Sequence of chain 1.B:
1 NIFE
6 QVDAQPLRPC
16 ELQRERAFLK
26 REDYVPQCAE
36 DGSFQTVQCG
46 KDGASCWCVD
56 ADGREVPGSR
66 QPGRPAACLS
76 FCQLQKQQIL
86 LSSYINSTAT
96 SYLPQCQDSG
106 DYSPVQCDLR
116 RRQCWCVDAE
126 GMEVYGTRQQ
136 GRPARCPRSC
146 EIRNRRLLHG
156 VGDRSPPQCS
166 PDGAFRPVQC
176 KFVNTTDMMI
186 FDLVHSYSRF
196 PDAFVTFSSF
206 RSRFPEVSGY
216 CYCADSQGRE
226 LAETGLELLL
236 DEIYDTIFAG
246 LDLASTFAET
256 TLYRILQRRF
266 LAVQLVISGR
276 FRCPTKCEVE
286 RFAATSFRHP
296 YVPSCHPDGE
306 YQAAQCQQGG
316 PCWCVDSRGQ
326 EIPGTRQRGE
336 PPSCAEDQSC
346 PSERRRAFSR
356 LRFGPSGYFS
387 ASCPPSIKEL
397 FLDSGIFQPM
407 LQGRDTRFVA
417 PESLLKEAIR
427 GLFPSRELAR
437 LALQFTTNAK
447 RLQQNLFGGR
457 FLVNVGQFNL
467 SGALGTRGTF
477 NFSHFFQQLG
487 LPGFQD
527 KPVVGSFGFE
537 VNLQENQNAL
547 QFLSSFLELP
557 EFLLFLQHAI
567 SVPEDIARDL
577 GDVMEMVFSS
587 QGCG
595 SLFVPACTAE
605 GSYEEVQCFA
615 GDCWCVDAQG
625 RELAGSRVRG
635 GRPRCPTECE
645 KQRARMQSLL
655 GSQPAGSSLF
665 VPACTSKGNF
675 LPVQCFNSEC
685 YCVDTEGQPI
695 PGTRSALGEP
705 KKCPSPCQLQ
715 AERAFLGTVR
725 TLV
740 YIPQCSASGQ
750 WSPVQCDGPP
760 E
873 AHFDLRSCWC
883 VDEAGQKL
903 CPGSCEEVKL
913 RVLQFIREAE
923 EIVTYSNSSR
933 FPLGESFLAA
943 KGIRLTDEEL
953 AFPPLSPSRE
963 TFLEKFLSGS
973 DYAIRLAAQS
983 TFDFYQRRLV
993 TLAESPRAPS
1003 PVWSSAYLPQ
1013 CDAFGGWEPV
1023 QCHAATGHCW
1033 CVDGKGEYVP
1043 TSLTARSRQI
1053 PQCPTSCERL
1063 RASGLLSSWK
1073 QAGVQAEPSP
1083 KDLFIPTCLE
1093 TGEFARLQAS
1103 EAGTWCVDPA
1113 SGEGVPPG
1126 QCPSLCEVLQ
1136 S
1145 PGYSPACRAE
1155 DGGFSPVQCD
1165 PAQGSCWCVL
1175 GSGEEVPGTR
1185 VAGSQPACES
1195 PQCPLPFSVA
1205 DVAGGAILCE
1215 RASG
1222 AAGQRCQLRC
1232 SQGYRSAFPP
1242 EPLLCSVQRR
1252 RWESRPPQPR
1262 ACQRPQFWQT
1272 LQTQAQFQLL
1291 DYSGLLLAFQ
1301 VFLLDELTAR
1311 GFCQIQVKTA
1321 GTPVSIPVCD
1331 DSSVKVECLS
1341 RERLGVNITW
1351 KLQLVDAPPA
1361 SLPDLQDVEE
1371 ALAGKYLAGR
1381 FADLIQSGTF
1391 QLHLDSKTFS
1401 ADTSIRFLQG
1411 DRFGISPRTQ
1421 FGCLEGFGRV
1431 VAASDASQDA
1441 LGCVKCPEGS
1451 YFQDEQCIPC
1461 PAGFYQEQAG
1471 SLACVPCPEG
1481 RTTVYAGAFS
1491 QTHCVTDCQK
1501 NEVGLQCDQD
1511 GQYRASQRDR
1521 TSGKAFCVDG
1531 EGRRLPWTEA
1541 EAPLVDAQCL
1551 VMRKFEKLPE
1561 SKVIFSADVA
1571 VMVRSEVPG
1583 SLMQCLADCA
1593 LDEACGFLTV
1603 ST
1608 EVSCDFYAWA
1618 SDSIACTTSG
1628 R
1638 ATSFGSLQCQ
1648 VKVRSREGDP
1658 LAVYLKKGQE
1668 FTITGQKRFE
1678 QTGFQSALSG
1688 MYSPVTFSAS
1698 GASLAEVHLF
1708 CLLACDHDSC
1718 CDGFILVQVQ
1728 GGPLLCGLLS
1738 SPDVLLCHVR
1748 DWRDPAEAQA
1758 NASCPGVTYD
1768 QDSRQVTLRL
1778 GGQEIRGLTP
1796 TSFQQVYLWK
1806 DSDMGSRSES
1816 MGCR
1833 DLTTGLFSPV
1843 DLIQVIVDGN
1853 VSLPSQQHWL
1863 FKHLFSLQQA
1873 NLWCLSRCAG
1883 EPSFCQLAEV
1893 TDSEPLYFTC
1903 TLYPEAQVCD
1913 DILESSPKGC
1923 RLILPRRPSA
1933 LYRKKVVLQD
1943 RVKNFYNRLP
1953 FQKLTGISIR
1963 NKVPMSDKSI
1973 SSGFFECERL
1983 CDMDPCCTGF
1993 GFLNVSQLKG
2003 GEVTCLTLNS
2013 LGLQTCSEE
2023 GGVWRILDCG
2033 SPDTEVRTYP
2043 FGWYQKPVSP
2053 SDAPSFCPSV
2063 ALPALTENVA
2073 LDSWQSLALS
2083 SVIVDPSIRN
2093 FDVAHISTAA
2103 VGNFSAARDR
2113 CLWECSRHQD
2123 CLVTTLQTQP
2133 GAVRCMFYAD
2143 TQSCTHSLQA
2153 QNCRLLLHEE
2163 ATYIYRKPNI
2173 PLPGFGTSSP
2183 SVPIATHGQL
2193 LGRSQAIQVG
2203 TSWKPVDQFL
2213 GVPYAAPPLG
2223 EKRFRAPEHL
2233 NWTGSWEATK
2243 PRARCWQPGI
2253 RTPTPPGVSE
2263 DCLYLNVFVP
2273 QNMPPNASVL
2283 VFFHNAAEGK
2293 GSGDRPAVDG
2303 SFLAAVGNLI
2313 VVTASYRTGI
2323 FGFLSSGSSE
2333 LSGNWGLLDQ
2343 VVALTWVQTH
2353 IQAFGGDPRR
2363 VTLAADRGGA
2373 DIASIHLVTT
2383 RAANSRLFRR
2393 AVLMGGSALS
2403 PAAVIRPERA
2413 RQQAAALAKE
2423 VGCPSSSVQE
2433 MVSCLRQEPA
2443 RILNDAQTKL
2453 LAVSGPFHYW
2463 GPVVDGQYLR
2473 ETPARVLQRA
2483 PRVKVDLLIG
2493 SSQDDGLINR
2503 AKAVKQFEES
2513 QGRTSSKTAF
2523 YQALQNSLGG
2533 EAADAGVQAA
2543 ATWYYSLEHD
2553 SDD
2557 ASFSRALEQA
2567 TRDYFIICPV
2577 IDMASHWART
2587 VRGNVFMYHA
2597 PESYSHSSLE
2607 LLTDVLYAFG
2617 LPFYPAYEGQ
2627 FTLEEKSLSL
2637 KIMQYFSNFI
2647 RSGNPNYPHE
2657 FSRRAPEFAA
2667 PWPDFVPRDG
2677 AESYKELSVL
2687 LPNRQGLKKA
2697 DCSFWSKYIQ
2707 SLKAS

Binding-site contacts:
Ligand atom C5 contacts residue ASN929 of chain 1.B at 3.6 Å.
Ligand atom O7 contacts residue ARG989 of chain 1.B at 3.5 Å.
Ligand atom C3 contacts residue ASN929 of chain 1.B at 3.8 Å.
Ligand atom C1 contacts residue ASN929 of chain 1.B at 1.4 Å.
Ligand atom O5 contacts residue ASN929 of chain 1.B at 2.3 Å (h-bond).
Ligand atom C4 contacts residue ASN929 of chain 1.B at 4.2 Å.
Ligand atom C7 contacts residue ARG990 of chain 1.B at 4.2 Å.
Ligand atom N2 contacts residue ASN929 of chain 1.B at 3.0 Å (h-bond).
Ligand atom O7 contacts residue ASN929 of chain 1.B at 4.4 Å.
Ligand atom O7 contacts residue ARG990 of chain 1.B at 3.4 Å (salt-bridge).
Ligand atom C7 contacts residue ASN929 of chain 1.B at 3.5 Å.
Ligand atom N2 contacts residue ARG990 of chain 1.B at 4.4 Å.
Ligand atom C8 contacts residue ASN929 of chain 1.B at 3.6 Å.
Ligand atom C8 contacts residue ARG989 of chain 1.B at 3.6 Å.
Ligand atom C7 contacts residue ARG989 of chain 1.B at 4.1 Å.
Ligand atom C2 contacts residue ASN929 of chain 1.B at 2.5 Å.

The small molecule below binds the protein below.
Small molecule (SMILES): CC(=O)N[C@@H]1[C@@H](O)[C@H](O)[C@@H](CO)O[C@H]1O